Sequence of chain 1.C:
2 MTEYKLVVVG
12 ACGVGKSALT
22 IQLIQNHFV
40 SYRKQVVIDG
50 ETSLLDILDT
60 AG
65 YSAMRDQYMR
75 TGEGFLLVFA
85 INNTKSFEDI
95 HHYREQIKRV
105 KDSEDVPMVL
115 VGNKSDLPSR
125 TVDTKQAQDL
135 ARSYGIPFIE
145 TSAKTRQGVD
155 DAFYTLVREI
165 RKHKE

Binding-site contacts:
Ligand atom C12 contacts residue CYS13 of chain 1.C at 4.0 Å (hydrophobic).
Ligand atom C21 contacts residue ALA60 of chain 1.C at 3.9 Å (hydrophobic).
Ligand atom O24 contacts residue MET73 of chain 1.C at 3.9 Å.
Ligand atom C05 contacts residue THR59 of chain 1.C at 3.5 Å.
Ligand atom CL1 contacts residue THR59 of chain 1.C at 4.1 Å.
Ligand atom C20 contacts residue ALA60 of chain 1.C at 3.4 Å (hydrophobic).
Ligand atom CL1 contacts residue ARG69 of chain 1.C at 3.8 Å.
Ligand atom C08 contacts residue THR59 of chain 1.C at 4.0 Å.
Ligand atom O22 contacts residue TYR97 of chain 1.C at 2.7 Å (h-bond).
Ligand atom C17 contacts residue CYS13 of chain 1.C at 1.8 Å (hydrophobic).
Ligand atom C26 contacts residue MET73 of chain 1.C at 3.3 Å (hydrophobic).
Ligand atom O22 contacts residue GLY11 of chain 1.C at 4.0 Å.
Ligand atom C16 contacts residue CYS13 of chain 1.C at 2.7 Å (hydrophobic).
Ligand atom C02 contacts residue MET73 of chain 1.C at 4.0 Å (hydrophobic).
Ligand atom CL1 contacts residue VAL8 of chain 1.C at 4.0 Å.
Ligand atom C03 contacts residue THR59 of chain 1.C at 3.1 Å.
Ligand atom CL1 contacts residue MET73 of chain 1.C at 3.7 Å.
Ligand atom C21 contacts residue THR59 of chain 1.C at 3.1 Å.
Ligand atom C02 contacts residue THR59 of chain 1.C at 3.5 Å.
Ligand atom O24 contacts residue TYR97 of chain 1.C at 3.4 Å.
Ligand atom C21 contacts residue GLY61 of chain 1.C at 3.6 Å.
Ligand atom CL1 contacts residue TYR72 of chain 1.C at 3.2 Å.
Ligand atom C26 contacts residue VAL10 of chain 1.C at 3.9 Å (hydrophobic).
Ligand atom I04 contacts residue THR59 of chain 1.C at 3.6 Å.
Ligand atom C20 contacts residue GLY61 of chain 1.C at 3.6 Å.
Ligand atom O24 contacts residue GLN100 of chain 1.C at 3.9 Å.
Ligand atom O24 contacts residue VAL10 of chain 1.C at 4.1 Å.
Ligand atom N10 contacts residue GLY11 of chain 1.C at 4.0 Å.
Ligand atom O19 contacts residue ALA60 of chain 1.C at 3.1 Å (h-bond).
Ligand atom C20 contacts residue THR59 of chain 1.C at 4.0 Å.
Ligand atom C25 contacts residue MET73 of chain 1.C at 3.2 Å (hydrophobic).
Ligand atom C11 contacts residue CYS13 of chain 1.C at 3.8 Å (hydrophobic).
Ligand atom C11 contacts residue GLY11 of chain 1.C at 3.7 Å.
Ligand atom C25 contacts residue GLN100 of chain 1.C at 3.2 Å.
Ligand atom C23 contacts residue MET73 of chain 1.C at 3.8 Å (hydrophobic).
Ligand atom S15 contacts residue ALA60 of chain 1.C at 4.1 Å.
Ligand atom C11 contacts residue TYR97 of chain 1.C at 3.9 Å (hydrophobic).
Ligand atom I04 contacts residue TYR72 of chain 1.C at 3.4 Å.
Ligand atom C25 contacts residue TYR97 of chain 1.C at 3.3 Å (hydrophobic).
Ligand atom C09 contacts residue TYR97 of chain 1.C at 3.7 Å (hydrophobic).

A protein and the small-molecule ligand that binds it are described below.
Small molecule (SMILES): CCS(=O)(=O)NC1CCN(C(=O)CNc2cc(I)c(Cl)cc2OC)CC1